Sequence of chain 1.C:
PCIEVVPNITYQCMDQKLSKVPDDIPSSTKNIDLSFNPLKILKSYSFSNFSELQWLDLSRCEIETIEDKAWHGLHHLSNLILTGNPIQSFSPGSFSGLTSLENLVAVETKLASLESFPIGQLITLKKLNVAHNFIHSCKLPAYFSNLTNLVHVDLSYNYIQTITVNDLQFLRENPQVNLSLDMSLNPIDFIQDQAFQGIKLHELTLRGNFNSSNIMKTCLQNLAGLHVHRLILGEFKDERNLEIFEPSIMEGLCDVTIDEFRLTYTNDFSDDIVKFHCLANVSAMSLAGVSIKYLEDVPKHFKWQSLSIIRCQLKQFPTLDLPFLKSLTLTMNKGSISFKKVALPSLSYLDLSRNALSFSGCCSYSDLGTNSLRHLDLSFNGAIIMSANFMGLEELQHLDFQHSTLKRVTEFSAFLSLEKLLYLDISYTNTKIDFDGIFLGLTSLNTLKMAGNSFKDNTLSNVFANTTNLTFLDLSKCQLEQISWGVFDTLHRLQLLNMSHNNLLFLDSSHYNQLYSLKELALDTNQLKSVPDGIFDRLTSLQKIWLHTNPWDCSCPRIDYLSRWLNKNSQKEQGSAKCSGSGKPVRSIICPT

Sequence of chain 1.B:
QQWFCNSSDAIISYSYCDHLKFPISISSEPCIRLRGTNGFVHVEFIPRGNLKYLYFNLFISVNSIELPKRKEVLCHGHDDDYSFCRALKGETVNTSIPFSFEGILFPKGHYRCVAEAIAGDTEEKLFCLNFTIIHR

Binding-site contacts:
Ligand atom C06 contacts residue V2A1 of chain 1.Q at 3.5 Å.
Ligand atom C03 contacts residue V2A1 of chain 1.Q at 3.3 Å.
Ligand atom O33 contacts residue SER455 of chain 1.C at 3.4 Å (h-bond).
Ligand atom O23 contacts residue V2A1 of chain 1.Q at 3.1 Å (h-bond).
Ligand atom C26 contacts residue V2A1 of chain 1.Q at 3.8 Å.
Ligand atom C28 contacts residue V2A1 of chain 1.Q at 3.3 Å.
Ligand atom C12 contacts residue V2A1 of chain 1.Q at 3.6 Å.
Ligand atom C16 contacts residue ILE75 of chain 1.B at 3.4 Å (hydrophobic).
Ligand atom C34 contacts residue PHE454 of chain 1.C at 3.5 Å (hydrophobic).
Ligand atom N01 contacts residue PHE454 of chain 1.C at 3.3 Å.
Ligand atom O33 contacts residue VAL105 of chain 1.B at 3.7 Å.
Ligand atom C16 contacts residue LEU77 of chain 1.B at 3.7 Å (hydrophobic).
Ligand atom C32 contacts residue VAL105 of chain 1.B at 3.9 Å (hydrophobic).
Ligand atom C04 contacts residue ILE147 of chain 1.B at 3.8 Å (hydrophobic).
Ligand atom C13 contacts residue V2A1 of chain 1.Q at 3.4 Å.
Ligand atom O24 contacts residue PHE144 of chain 1.B at 3.4 Å.
Ligand atom C03 contacts residue SER429 of chain 1.C at 3.1 Å.
Ligand atom C15 contacts residue ILE176 of chain 1.B at 3.9 Å (hydrophobic).
Ligand atom C35 contacts residue PHE454 of chain 1.C at 3.5 Å (hydrophobic).
Ligand atom C20 contacts residue PHE142 of chain 1.B at 3.6 Å (hydrophobic).
Ligand atom C03 contacts residue ILE147 of chain 1.B at 3.5 Å (hydrophobic).
Ligand atom C26 contacts residue ILE147 of chain 1.B at 3.7 Å (hydrophobic).
Ligand atom C25 contacts residue V2A1 of chain 1.Q at 3.5 Å.
Ligand atom C04 contacts residue V2A1 of chain 1.Q at 3.5 Å.
Ligand atom C10 contacts residue PHE144 of chain 1.B at 3.6 Å (hydrophobic).
Ligand atom C14 contacts residue ILE176 of chain 1.B at 3.8 Å (hydrophobic).
Ligand atom C31 contacts residue PRO150 of chain 1.B at 3.5 Å (hydrophobic).
Ligand atom C15 contacts residue ILE75 of chain 1.B at 3.6 Å (hydrophobic).
Ligand atom C34 contacts residue LEU110 of chain 1.B at 3.6 Å (hydrophobic).
Ligand atom C05 contacts residue V2A1 of chain 1.Q at 3.5 Å.
Ligand atom C02 contacts residue ILE147 of chain 1.B at 3.7 Å (hydrophobic).
Ligand atom C34 contacts residue VAL105 of chain 1.B at 3.8 Å (hydrophobic).
Ligand atom O33 contacts residue PHE477 of chain 1.C at 3.7 Å.
Ligand atom C09 contacts residue V2A1 of chain 1.Q at 3.7 Å.
Ligand atom C27 contacts residue ILE147 of chain 1.B at 3.9 Å (hydrophobic).
Ligand atom C02 contacts residue SER429 of chain 1.C at 3.5 Å.
Ligand atom N01 contacts residue V2A1 of chain 1.Q at 3.8 Å.
Ligand atom N01 contacts residue SER429 of chain 1.C at 3.0 Å (h-bond).
Ligand atom C02 contacts residue V2A1 of chain 1.Q at 3.6 Å.
Ligand atom N07 contacts residue V2A1 of chain 1.Q at 3.2 Å (h-bond).

This small molecule binds to this protein.
Small molecule (SMILES): CC(C)(C)OC(=O)[C@H](CCc1ccccc1)NC(=O)c1ccc(N)c(CCc2ccc(O)cc2)c1